Sequence of chain 1.A:
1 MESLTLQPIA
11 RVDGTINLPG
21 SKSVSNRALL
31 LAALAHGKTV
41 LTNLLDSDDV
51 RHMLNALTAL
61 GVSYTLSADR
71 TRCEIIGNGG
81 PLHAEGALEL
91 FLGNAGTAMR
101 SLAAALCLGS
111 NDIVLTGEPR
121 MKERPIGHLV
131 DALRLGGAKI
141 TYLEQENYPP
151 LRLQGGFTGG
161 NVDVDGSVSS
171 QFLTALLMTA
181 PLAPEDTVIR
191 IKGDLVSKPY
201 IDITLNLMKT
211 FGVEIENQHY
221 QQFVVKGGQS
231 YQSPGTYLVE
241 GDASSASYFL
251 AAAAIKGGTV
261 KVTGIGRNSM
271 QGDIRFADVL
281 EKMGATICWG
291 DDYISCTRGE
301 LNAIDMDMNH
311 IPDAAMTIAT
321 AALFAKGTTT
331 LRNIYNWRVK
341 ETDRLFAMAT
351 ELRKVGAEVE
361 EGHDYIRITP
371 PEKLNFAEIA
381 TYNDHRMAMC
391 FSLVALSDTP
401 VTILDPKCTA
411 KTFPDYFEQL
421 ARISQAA

Binding-site contacts:
Ligand atom C7 contacts residue SER23 of chain 1.A at 3.7 Å.
Ligand atom C7 contacts residue GLN171 of chain 1.A at 3.8 Å.
Ligand atom O8 contacts residue ASN336 of chain 1.A at 3.7 Å.
Ligand atom O5 contacts residue TYR200 of chain 1.A at 3.5 Å.
Ligand atom C6 contacts residue GLN171 of chain 1.A at 3.4 Å.
Ligand atom O3 contacts residue LYS22 of chain 1.A at 3.1 Å (salt-bridge).
Ligand atom O3 contacts residue FMT1 of chain 1.D at 3.8 Å.
Ligand atom O5 contacts residue ARG27 of chain 1.A at 2.8 Å (salt-bridge).
Ligand atom C1 contacts residue GLN171 of chain 1.A at 3.3 Å.
Ligand atom C7 contacts residue ARG27 of chain 1.A at 3.5 Å.
Ligand atom C3 contacts residue TYR200 of chain 1.A at 3.8 Å (hydrophobic).
Ligand atom O6 contacts residue GLN171 of chain 1.A at 3.6 Å (h-bond).
Ligand atom C4 contacts residue ASP313 of chain 1.A at 3.3 Å.
Ligand atom O2 contacts residue LYS340 of chain 1.A at 2.9 Å (salt-bridge).
Ligand atom O8 contacts residue SER169 of chain 1.A at 2.6 Å (h-bond).
Ligand atom O7 contacts residue LYS340 of chain 1.A at 2.8 Å (salt-bridge).
Ligand atom C2 contacts residue GLN171 of chain 1.A at 3.6 Å.
Ligand atom O6 contacts residue SER197 of chain 1.A at 3.4 Å.
Ligand atom O3 contacts residue FMT1 of chain 1.C at 2.9 Å.
Ligand atom P1 contacts residue SER197 of chain 1.A at 3.7 Å.
Ligand atom C6 contacts residue LYS22 of chain 1.A at 3.8 Å.
Ligand atom P1 contacts residue SER169 of chain 1.A at 3.5 Å.
Ligand atom O7 contacts residue SER197 of chain 1.A at 2.6 Å (h-bond).
Ligand atom O6 contacts residue SER170 of chain 1.A at 2.6 Å (h-bond).
Ligand atom O1 contacts residue GLN171 of chain 1.A at 3.6 Å.
Ligand atom C7 contacts residue TYR200 of chain 1.A at 3.4 Å (hydrophobic).
Ligand atom C5 contacts residue ASP313 of chain 1.A at 3.5 Å.
Ligand atom C5 contacts residue GLN171 of chain 1.A at 3.5 Å.
Ligand atom O2 contacts residue ASP313 of chain 1.A at 2.8 Å (salt-bridge).
Ligand atom O5 contacts residue SER23 of chain 1.A at 2.7 Å (h-bond).
Ligand atom O6 contacts residue SER169 of chain 1.A at 3.4 Å (h-bond).
Ligand atom O4 contacts residue ARG27 of chain 1.A at 2.8 Å (salt-bridge).
Ligand atom O3 contacts residue ASP313 of chain 1.A at 2.7 Å (salt-bridge).
Ligand atom C1 contacts residue TYR200 of chain 1.A at 3.4 Å (hydrophobic).
Ligand atom O5 contacts residue THR97 of chain 1.A at 3.5 Å.
Ligand atom C2 contacts residue TYR200 of chain 1.A at 3.4 Å (hydrophobic).
Ligand atom O4 contacts residue GLN171 of chain 1.A at 3.7 Å.
Ligand atom O7 contacts residue ASN336 of chain 1.A at 3.0 Å (h-bond).
Ligand atom O8 contacts residue LYS340 of chain 1.A at 3.6 Å.
Ligand atom C7 contacts residue THR97 of chain 1.A at 3.8 Å.

This small molecule binds to this protein.
Small molecule (SMILES): O=C(O)C1=C[C@@H](OP(=O)(O)O)[C@@H](O)[C@H](O)C1